This small molecule binds to this protein.
Small molecule (SMILES): CCC[C@H](NC(=O)[C@H](CC1=NC=NC1)NC(=O)[C@H](C)N)C(=O)N[C@H](C(=O)N[C@H](CNC(=O)N[C@@H](CC)CNC(=O)N[C@H](CNC(=O)N[C@@H](CC(C)C)C(=O)N[C@@H](C)C=O)CC(C)C)CC(C)C)[C@@H](C)CC

Sequence of chain 1.A:
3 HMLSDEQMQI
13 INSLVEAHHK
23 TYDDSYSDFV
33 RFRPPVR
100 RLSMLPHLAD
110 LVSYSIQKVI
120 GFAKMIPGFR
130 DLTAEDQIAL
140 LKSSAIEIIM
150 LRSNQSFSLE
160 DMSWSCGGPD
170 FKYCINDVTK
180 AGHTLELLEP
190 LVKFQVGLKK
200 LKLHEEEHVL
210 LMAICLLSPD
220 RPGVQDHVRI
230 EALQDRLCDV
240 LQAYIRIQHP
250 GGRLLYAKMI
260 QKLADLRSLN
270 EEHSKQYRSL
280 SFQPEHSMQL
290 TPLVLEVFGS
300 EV

Binding-site contacts:
Ligand atom C contacts residue GLU295 of chain 1.A at 4.4 Å.
Ligand atom CG2 contacts residue LEU292 of chain 1.A at 4.1 Å (hydrophobic).
Ligand atom O contacts residue ILE119 of chain 1.A at 3.9 Å.
Ligand atom CD1 contacts residue GLN136 of chain 1.A at 3.6 Å.
Ligand atom CG1 contacts residue GLU295 of chain 1.A at 3.8 Å.
Ligand atom N contacts residue GLU295 of chain 1.A at 4.2 Å.
Ligand atom CD1 contacts residue ALA133 of chain 1.A at 3.3 Å (hydrophobic).
Ligand atom CD2 contacts residue GLN136 of chain 1.A at 3.9 Å.
Ligand atom C2 contacts residue ILE137 of chain 1.A at 4.1 Å (hydrophobic).
Ligand atom CG contacts residue ILE137 of chain 1.A at 4.0 Å (hydrophobic).
Ligand atom C4 contacts residue ILE137 of chain 1.A at 4.2 Å (hydrophobic).
Ligand atom C3 contacts residue LEU140 of chain 1.A at 4.1 Å (hydrophobic).
Ligand atom C1 contacts residue ILE137 of chain 1.A at 4.2 Å (hydrophobic).
Ligand atom CB contacts residue GLU295 of chain 1.A at 3.4 Å.
Ligand atom N contacts residue GLU295 of chain 1.A at 2.7 Å (salt-bridge).
Ligand atom C contacts residue GLU295 of chain 1.A at 3.4 Å.
Ligand atom CD2 contacts residue LEU140 of chain 1.A at 4.0 Å (hydrophobic).
Ligand atom N contacts residue GLU295 of chain 1.A at 2.7 Å (salt-bridge).
Ligand atom CB contacts residue LEU292 of chain 1.A at 4.3 Å (hydrophobic).
Ligand atom C2 contacts residue GLU295 of chain 1.A at 3.9 Å.
Ligand atom C contacts residue GLU295 of chain 1.A at 3.6 Å.
Ligand atom CD contacts residue GLU295 of chain 1.A at 4.2 Å.
Ligand atom CA contacts residue GLU295 of chain 1.A at 3.7 Å.
Ligand atom N2 contacts residue ILE119 of chain 1.A at 4.4 Å.
Ligand atom N2 contacts residue ILE137 of chain 1.A at 4.2 Å.
Ligand atom C1 contacts residue ILE119 of chain 1.A at 4.4 Å (hydrophobic).
Ligand atom CD1 contacts residue PRO291 of chain 1.A at 3.7 Å (hydrophobic).
Ligand atom CA contacts residue GLU295 of chain 1.A at 3.1 Å.
Ligand atom CD1 contacts residue GLU295 of chain 1.A at 4.2 Å.
Ligand atom CB contacts residue GLU295 of chain 1.A at 3.8 Å.
Ligand atom C4 contacts residue LEU140 of chain 1.A at 4.2 Å (hydrophobic).
Ligand atom CD1 contacts residue LEU292 of chain 1.A at 4.0 Å (hydrophobic).
Ligand atom O contacts residue GLU295 of chain 1.A at 3.9 Å.
Ligand atom C3 contacts residue ILE119 of chain 1.A at 3.4 Å (hydrophobic).
Ligand atom CD1 contacts residue ILE137 of chain 1.A at 3.5 Å (hydrophobic).
Ligand atom C4 contacts residue VAL296 of chain 1.A at 3.9 Å (hydrophobic).
Ligand atom CB contacts residue GLU295 of chain 1.A at 3.4 Å.
Ligand atom C4 contacts residue LYS141 of chain 1.A at 4.0 Å.
Ligand atom C contacts residue ILE119 of chain 1.A at 4.1 Å (hydrophobic).
Ligand atom CA contacts residue GLU295 of chain 1.A at 3.5 Å.